The small molecule below binds the protein below.
Small molecule (SMILES): CC(=O)N[C@H]1CO[C@H](CO)[C@@H](O[C@@H]2O[C@H](CO)[C@H](O)[C@H](O)[C@H]2O)[C@@H]1O

Binding-site contacts:
Ligand atom C5 contacts residue ASP215 of chain 4.A at 3.6 Å.
Ligand atom O4 contacts residue ASP215 of chain 4.A at 4.2 Å.
Ligand atom C5 contacts residue PHE128 of chain 4.A at 3.8 Å (hydrophobic).
Ligand atom O2 contacts residue ASN130 of chain 4.A at 3.7 Å.
Ligand atom O4 contacts residue ALA87 of chain 4.A at 4.4 Å.
Ligand atom C4 contacts residue ASP88 of chain 4.A at 3.4 Å.
Ligand atom O4 contacts residue LEU214 of chain 4.A at 3.7 Å.
Ligand atom C2 contacts residue LEU214 of chain 4.A at 4.1 Å (hydrophobic).
Ligand atom O3 contacts residue GLY106 of chain 4.A at 3.1 Å (h-bond).
Ligand atom O4 contacts residue ASP88 of chain 4.A at 2.9 Å (salt-bridge).
Ligand atom O3 contacts residue ALA105 of chain 4.A at 3.9 Å.
Ligand atom C2 contacts residue ASN130 of chain 4.A at 4.4 Å.
Ligand atom C4 contacts residue PHE128 of chain 4.A at 3.9 Å (hydrophobic).
Ligand atom O4 contacts residue ALA105 of chain 4.A at 4.0 Å.
Ligand atom O4 contacts residue GLY213 of chain 4.A at 3.9 Å.
Ligand atom C6 contacts residue ASP215 of chain 4.A at 2.8 Å.
Ligand atom C6 contacts residue ILE216 of chain 4.A at 3.4 Å (hydrophobic).
Ligand atom O3 contacts residue PHE128 of chain 4.A at 3.9 Å.
Ligand atom O4 contacts residue ASP215 of chain 4.A at 4.3 Å.
Ligand atom O3 contacts residue ASP215 of chain 4.A at 2.6 Å (salt-bridge).
Ligand atom C6 contacts residue LEU214 of chain 4.A at 4.3 Å (hydrophobic).
Ligand atom O5 contacts residue ASP215 of chain 4.A at 3.2 Å (salt-bridge).
Ligand atom C4 contacts residue LEU214 of chain 4.A at 4.3 Å (hydrophobic).
Ligand atom O4 contacts residue LEU214 of chain 4.A at 2.9 Å (h-bond).
Ligand atom C3 contacts residue GLY106 of chain 4.A at 4.3 Å.
Ligand atom C3 contacts residue ASP215 of chain 4.A at 3.5 Å.
Ligand atom O6 contacts residue ILE216 of chain 4.A at 3.4 Å.
Ligand atom C1 contacts residue LEU214 of chain 4.A at 4.2 Å (hydrophobic).
Ligand atom C3 contacts residue ASP88 of chain 4.A at 3.6 Å.
Ligand atom C3 contacts residue ASN130 of chain 4.A at 3.8 Å.
Ligand atom C6 contacts residue PHE128 of chain 4.A at 4.4 Å (hydrophobic).
Ligand atom O5 contacts residue LEU214 of chain 4.A at 3.8 Å.
Ligand atom C4 contacts residue ALA87 of chain 4.A at 4.4 Å (hydrophobic).
Ligand atom O3 contacts residue ASP88 of chain 4.A at 2.5 Å (salt-bridge).
Ligand atom C3 contacts residue PHE128 of chain 4.A at 3.6 Å (hydrophobic).
Ligand atom O6 contacts residue ASP215 of chain 4.A at 2.6 Å (salt-bridge).
Ligand atom O2 contacts residue GLY106 of chain 4.A at 4.4 Å.
Ligand atom O3 contacts residue ASN130 of chain 4.A at 3.3 Å (h-bond).
Ligand atom C5 contacts residue LEU214 of chain 4.A at 4.4 Å (hydrophobic).
Ligand atom C2 contacts residue ALA105 of chain 4.A at 4.3 Å (hydrophobic).

Sequence of chain 4.A:
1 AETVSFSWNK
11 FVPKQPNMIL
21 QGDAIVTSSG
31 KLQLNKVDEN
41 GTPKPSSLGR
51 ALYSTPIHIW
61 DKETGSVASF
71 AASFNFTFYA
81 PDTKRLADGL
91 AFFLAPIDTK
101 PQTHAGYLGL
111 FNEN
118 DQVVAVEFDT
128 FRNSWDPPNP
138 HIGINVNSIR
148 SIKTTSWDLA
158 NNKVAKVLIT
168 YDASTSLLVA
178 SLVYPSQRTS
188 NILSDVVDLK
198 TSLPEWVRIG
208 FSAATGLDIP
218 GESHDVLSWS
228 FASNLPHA